Binding-site contacts:
Ligand atom C1 contacts residue ASN65 of chain 1.A at 1.5 Å.
Ligand atom C7 contacts residue TRP357 of chain 1.A at 3.7 Å (hydrophobic).
Ligand atom N2 contacts residue TRP357 of chain 1.A at 3.1 Å (h-bond).
Ligand atom C3 contacts residue TRP357 of chain 1.A at 3.5 Å (hydrophobic).
Ligand atom C3 contacts residue ASN65 of chain 1.A at 3.8 Å.
Ligand atom C7 contacts residue ASN65 of chain 1.A at 3.5 Å.
Ligand atom O5 contacts residue TRP357 of chain 1.A at 4.1 Å.
Ligand atom C2 contacts residue ASN65 of chain 1.A at 2.5 Å.
Ligand atom O3 contacts residue TRP357 of chain 1.A at 3.9 Å.
Ligand atom C5 contacts residue TRP357 of chain 1.A at 3.8 Å (hydrophobic).
Ligand atom C8 contacts residue TRP357 of chain 1.A at 3.3 Å (hydrophobic).
Ligand atom C4 contacts residue ASN65 of chain 1.A at 4.2 Å.
Ligand atom C4 contacts residue TRP357 of chain 1.A at 4.2 Å (hydrophobic).
Ligand atom O5 contacts residue ASN65 of chain 1.A at 2.4 Å (h-bond).
Ligand atom N2 contacts residue ASN65 of chain 1.A at 3.0 Å (h-bond).
Ligand atom O4 contacts residue TRP357 of chain 1.A at 4.2 Å.
Ligand atom C1 contacts residue TRP357 of chain 1.A at 3.6 Å (hydrophobic).
Ligand atom O7 contacts residue ASN65 of chain 1.A at 3.5 Å (h-bond).
Ligand atom C2 contacts residue TRP357 of chain 1.A at 3.9 Å (hydrophobic).
Ligand atom C5 contacts residue ASN65 of chain 1.A at 3.7 Å.

Sequence of chain 1.A:
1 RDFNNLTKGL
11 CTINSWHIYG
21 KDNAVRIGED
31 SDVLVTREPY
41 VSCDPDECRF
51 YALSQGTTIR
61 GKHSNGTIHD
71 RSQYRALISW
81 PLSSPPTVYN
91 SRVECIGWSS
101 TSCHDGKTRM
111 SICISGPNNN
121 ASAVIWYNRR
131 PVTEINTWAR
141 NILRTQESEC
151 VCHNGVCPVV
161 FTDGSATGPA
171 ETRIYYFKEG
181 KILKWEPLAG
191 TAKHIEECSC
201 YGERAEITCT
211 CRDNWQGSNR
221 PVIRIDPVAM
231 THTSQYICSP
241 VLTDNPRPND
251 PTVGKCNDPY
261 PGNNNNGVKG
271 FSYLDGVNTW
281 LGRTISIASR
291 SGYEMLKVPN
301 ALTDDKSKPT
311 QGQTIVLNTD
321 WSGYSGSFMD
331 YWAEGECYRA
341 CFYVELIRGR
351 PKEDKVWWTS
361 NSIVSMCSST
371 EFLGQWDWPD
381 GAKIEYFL

A protein and the small-molecule ligand that binds it are described below.
Small molecule (SMILES): CC(=O)N[C@@H]1[C@@H](O)[C@H](O)[C@@H](CO)O[C@H]1O